Binding-site contacts:
Ligand atom N3 contacts residue ASN146 of chain 1.A at 3.2 Å (h-bond).
Ligand atom NAG contacts residue LEU148 of chain 1.A at 3.7 Å.
Ligand atom N1 contacts residue PHE25 of chain 1.A at 3.9 Å.
Ligand atom CL1 contacts residue ALA42 of chain 1.A at 4.1 Å.
Ligand atom CAE contacts residue VAL28 of chain 1.A at 3.8 Å (hydrophobic).
Ligand atom CL2 contacts residue PHE94 of chain 1.A at 3.6 Å.
Ligand atom CAI contacts residue VAL28 of chain 1.A at 3.6 Å (hydrophobic).
Ligand atom CAC contacts residue LEU148 of chain 1.A at 4.2 Å (hydrophobic).
Ligand atom CAE contacts residue LEU148 of chain 1.A at 3.5 Å (hydrophobic).
Ligand atom N3 contacts residue PHE25 of chain 1.A at 3.9 Å.
Ligand atom CAB contacts residue VAL177 of chain 1.A at 4.1 Å (hydrophobic).
Ligand atom N1 contacts residue ASP178 of chain 1.A at 3.8 Å.
Ligand atom N3 contacts residue ASP178 of chain 1.A at 3.7 Å.
Ligand atom N1 contacts residue LYS44 of chain 1.A at 2.8 Å (salt-bridge).
Ligand atom CL2 contacts residue ALA42 of chain 1.A at 3.5 Å.
Ligand atom CL1 contacts residue LEU97 of chain 1.A at 4.0 Å.
Ligand atom CL2 contacts residue GLU95 of chain 1.A at 2.9 Å.
Ligand atom C5 contacts residue VAL177 of chain 1.A at 4.1 Å (hydrophobic).
Ligand atom CL2 contacts residue LEU97 of chain 1.A at 3.9 Å.
Ligand atom C5 contacts residue VAL28 of chain 1.A at 3.8 Å (hydrophobic).
Ligand atom C2 contacts residue ASP178 of chain 1.A at 3.2 Å.
Ligand atom C6 contacts residue LYS44 of chain 1.A at 3.9 Å.
Ligand atom C4 contacts residue VAL177 of chain 1.A at 4.2 Å (hydrophobic).
Ligand atom CAD contacts residue VAL28 of chain 1.A at 4.0 Å (hydrophobic).
Ligand atom CAB contacts residue PHE94 of chain 1.A at 3.7 Å (hydrophobic).
Ligand atom CAF contacts residue VAL28 of chain 1.A at 3.9 Å (hydrophobic).
Ligand atom C4 contacts residue ASN146 of chain 1.A at 3.6 Å.
Ligand atom CAD contacts residue LEU148 of chain 1.A at 3.4 Å (hydrophobic).
Ligand atom NAQ contacts residue GLU145 of chain 1.A at 3.4 Å (salt-bridge).
Ligand atom CL1 contacts residue LEU148 of chain 1.A at 3.5 Å.
Ligand atom C2 contacts residue PHE25 of chain 1.A at 3.5 Å (hydrophobic).
Ligand atom NAQ contacts residue ASN146 of chain 1.A at 3.4 Å (h-bond).
Ligand atom CAH contacts residue VAL28 of chain 1.A at 3.8 Å (hydrophobic).
Ligand atom CL1 contacts residue LEU20 of chain 1.A at 3.8 Å.
Ligand atom C6 contacts residue VAL28 of chain 1.A at 3.7 Å (hydrophobic).
Ligand atom C2 contacts residue LYS44 of chain 1.A at 3.5 Å.
Ligand atom CL2 contacts residue VAL78 of chain 1.A at 4.1 Å.
Ligand atom CAC contacts residue ALA42 of chain 1.A at 4.0 Å (hydrophobic).
Ligand atom NAG contacts residue VAL28 of chain 1.A at 4.0 Å.
Ligand atom CAA contacts residue VAL177 of chain 1.A at 3.9 Å (hydrophobic).

Sequence of chain 1.A:
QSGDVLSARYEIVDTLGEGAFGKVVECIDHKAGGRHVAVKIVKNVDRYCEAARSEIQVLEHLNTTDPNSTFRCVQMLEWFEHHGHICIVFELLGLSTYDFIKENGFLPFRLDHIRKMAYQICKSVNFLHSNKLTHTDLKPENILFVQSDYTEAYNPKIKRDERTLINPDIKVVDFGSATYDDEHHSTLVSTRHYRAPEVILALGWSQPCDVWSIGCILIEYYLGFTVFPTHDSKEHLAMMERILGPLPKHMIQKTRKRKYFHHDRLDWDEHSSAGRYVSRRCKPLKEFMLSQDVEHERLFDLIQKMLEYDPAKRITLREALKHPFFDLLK

This protein binds this small molecule.
Small molecule (SMILES): Cn1cc(-c2cncnc2N)c2ccc(Cl)c(Cl)c21